The protein below binds the small molecule below.
Small molecule (SMILES): CC(=O)N[C@H]1[C@H](O[C@H]2[C@H](O)[C@@H](NC(C)=O)CO[C@@H]2CO[C@@H]2O[C@@H](C)[C@@H](O)[C@@H](O)[C@@H]2O)O[C@H](CO)[C@@H](O[C@@H]2O[C@H](CO)[C@@H](O)[C@H](O)[C@@H]2O)[C@@H]1O

Binding-site contacts:
Ligand atom N2 contacts residue ASN66 of chain 38.G at 2.8 Å (h-bond).
Ligand atom O7 contacts residue PRO64 of chain 38.G at 3.9 Å.
Ligand atom C3 contacts residue ASN66 of chain 38.G at 3.6 Å.
Ligand atom C1 contacts residue ASN66 of chain 38.G at 1.4 Å.
Ligand atom C4 contacts residue ASN66 of chain 38.G at 4.0 Å.
Ligand atom O7 contacts residue ASN66 of chain 38.G at 4.3 Å.
Ligand atom C7 contacts residue PRO64 of chain 38.G at 3.8 Å (hydrophobic).
Ligand atom N2 contacts residue PRO64 of chain 38.G at 4.3 Å.
Ligand atom C5 contacts residue ASN66 of chain 38.G at 3.5 Å.
Ligand atom C8 contacts residue GLN87 of chain 38.G at 4.5 Å.
Ligand atom N2 contacts residue ILE65 of chain 38.G at 4.4 Å.
Ligand atom C2 contacts residue ASN66 of chain 38.G at 2.2 Å.
Ligand atom C8 contacts residue PRO64 of chain 38.G at 3.4 Å (hydrophobic).
Ligand atom C7 contacts residue ASN66 of chain 38.G at 4.0 Å.
Ligand atom O5 contacts residue ASN66 of chain 38.G at 2.2 Å (h-bond).

Sequence of chain 38.G:
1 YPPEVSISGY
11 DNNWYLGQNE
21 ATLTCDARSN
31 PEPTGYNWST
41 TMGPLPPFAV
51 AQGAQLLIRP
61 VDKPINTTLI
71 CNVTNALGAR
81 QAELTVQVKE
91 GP